A small-molecule ligand and the protein it binds are described below.
Small molecule (SMILES): Nc1ccn([C@H]2C[C@H](O)[C@@H](COP(=O)(O)O)O2)c(=O)n1

Binding-site contacts:
Ligand atom C3' contacts residue ASN414 of chain 2.A at 4.5 Å.
Ligand atom P contacts residue LYS21 of chain 1.C at 3.4 Å.
Ligand atom C4' contacts residue VAL47 of chain 2.A at 4.1 Å (hydrophobic).
Ligand atom C5' contacts residue ARG412 of chain 2.A at 3.0 Å.
Ligand atom C4' contacts residue ASN414 of chain 2.A at 3.0 Å.
Ligand atom P contacts residue ARG412 of chain 2.A at 2.7 Å.
Ligand atom O3' contacts residue ARG412 of chain 2.A at 4.3 Å.
Ligand atom OP2 contacts residue ARG412 of chain 2.A at 1.4 Å (salt-bridge).
Ligand atom C5' contacts residue ASN414 of chain 2.A at 3.3 Å.
Ligand atom C2' contacts residue VAL47 of chain 2.A at 4.3 Å (hydrophobic).
Ligand atom O5' contacts residue ARG412 of chain 2.A at 3.1 Å (salt-bridge).
Ligand atom O4' contacts residue ASN414 of chain 2.A at 2.9 Å (h-bond).
Ligand atom C1' contacts residue ASN414 of chain 2.A at 4.1 Å.
Ligand atom OP1 contacts residue ARG412 of chain 2.A at 3.8 Å.
Ligand atom OP1 contacts residue LYS21 of chain 1.C at 3.9 Å.
Ligand atom C3' contacts residue VAL47 of chain 2.A at 4.0 Å (hydrophobic).
Ligand atom O3' contacts residue VAL47 of chain 2.A at 3.1 Å.
Ligand atom C4' contacts residue ARG412 of chain 2.A at 4.4 Å.
Ligand atom OP2 contacts residue LYS21 of chain 1.C at 2.7 Å (salt-bridge).
Ligand atom OP2 contacts residue ARG18 of chain 1.C at 3.7 Å.
Ligand atom OP1 contacts residue ARG18 of chain 1.C at 4.0 Å.

Sequence of chain 1.C:
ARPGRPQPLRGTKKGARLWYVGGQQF

Sequence of chain 2.A:
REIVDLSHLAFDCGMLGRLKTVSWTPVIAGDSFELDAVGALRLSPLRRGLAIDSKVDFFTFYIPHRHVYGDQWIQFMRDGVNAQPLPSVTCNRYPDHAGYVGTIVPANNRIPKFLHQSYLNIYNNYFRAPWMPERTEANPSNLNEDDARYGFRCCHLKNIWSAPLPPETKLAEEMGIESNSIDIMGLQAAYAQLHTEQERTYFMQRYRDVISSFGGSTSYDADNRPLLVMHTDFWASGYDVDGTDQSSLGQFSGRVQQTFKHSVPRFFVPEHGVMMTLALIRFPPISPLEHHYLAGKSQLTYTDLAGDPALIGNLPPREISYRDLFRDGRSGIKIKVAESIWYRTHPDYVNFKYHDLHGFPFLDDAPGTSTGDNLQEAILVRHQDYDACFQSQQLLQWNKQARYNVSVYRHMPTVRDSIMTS